A small-molecule ligand and the protein it binds are described below.
Small molecule (SMILES): CC(=O)N[C@H]1[C@H](O[C@H]2[C@H](O)[C@@H](NC(C)=O)CO[C@@H]2CO)O[C@H](CO)[C@@H](O)[C@@H]1O

Binding-site contacts:
Ligand atom N2 contacts residue ASN3 of chain 1.B at 2.9 Å (h-bond).
Ligand atom N2 contacts residue GLY281 of chain 1.B at 4.4 Å.
Ligand atom O7 contacts residue ASN3 of chain 1.B at 4.1 Å.
Ligand atom C8 contacts residue MET2 of chain 1.B at 3.8 Å (hydrophobic).
Ligand atom O5 contacts residue SER282 of chain 1.B at 3.6 Å.
Ligand atom O5 contacts residue ASP283 of chain 1.B at 3.4 Å (salt-bridge).
Ligand atom C8 contacts residue ASN3 of chain 1.B at 3.2 Å.
Ligand atom C1 contacts residue ASP283 of chain 1.B at 4.4 Å.
Ligand atom O7 contacts residue GLY281 of chain 1.B at 4.2 Å.
Ligand atom C4 contacts residue ASN3 of chain 1.B at 4.2 Å.
Ligand atom C7 contacts residue ASN3 of chain 1.B at 3.2 Å.
Ligand atom O5 contacts residue ASN3 of chain 1.B at 2.3 Å (h-bond).
Ligand atom C5 contacts residue ASN3 of chain 1.B at 3.6 Å.
Ligand atom O6 contacts residue ASP283 of chain 1.B at 2.9 Å (salt-bridge).
Ligand atom C1 contacts residue SER282 of chain 1.B at 4.3 Å.
Ligand atom C1 contacts residue ASN3 of chain 1.B at 1.4 Å.
Ligand atom C7 contacts residue GLY281 of chain 1.B at 4.0 Å.
Ligand atom C8 contacts residue GLY281 of chain 1.B at 4.1 Å.
Ligand atom C5 contacts residue ASP283 of chain 1.B at 4.1 Å.
Ligand atom O5 contacts residue GLY281 of chain 1.B at 3.9 Å.
Ligand atom C8 contacts residue ACE1 of chain 1.B at 4.3 Å.
Ligand atom O6 contacts residue SER282 of chain 1.B at 3.4 Å (h-bond).
Ligand atom C3 contacts residue ASN3 of chain 1.B at 3.8 Å.
Ligand atom C6 contacts residue ASP283 of chain 1.B at 3.4 Å.
Ligand atom C1 contacts residue GLY281 of chain 1.B at 3.7 Å.
Ligand atom C2 contacts residue GLY281 of chain 1.B at 3.9 Å.
Ligand atom C2 contacts residue ASN3 of chain 1.B at 2.4 Å.

Sequence of chain 1.B:
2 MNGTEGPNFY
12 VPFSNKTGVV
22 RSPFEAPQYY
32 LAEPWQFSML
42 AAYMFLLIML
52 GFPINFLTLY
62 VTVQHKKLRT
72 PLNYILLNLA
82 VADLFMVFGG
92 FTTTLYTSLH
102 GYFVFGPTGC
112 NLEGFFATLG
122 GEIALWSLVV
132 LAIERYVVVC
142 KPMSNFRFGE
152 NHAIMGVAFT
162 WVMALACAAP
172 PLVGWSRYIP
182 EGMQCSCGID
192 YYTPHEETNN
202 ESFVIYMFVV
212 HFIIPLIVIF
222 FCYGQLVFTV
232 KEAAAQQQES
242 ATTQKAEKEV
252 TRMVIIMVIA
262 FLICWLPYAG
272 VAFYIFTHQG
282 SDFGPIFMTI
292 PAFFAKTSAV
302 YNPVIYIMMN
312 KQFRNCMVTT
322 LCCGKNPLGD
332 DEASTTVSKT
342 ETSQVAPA